Binding-site contacts:
Ligand atom N2 contacts residue THR175 of chain 1.D at 3.9 Å.
Ligand atom C6 contacts residue LYS178 of chain 1.D at 4.4 Å.
Ligand atom C7 contacts residue ASN202 of chain 1.D at 4.0 Å.
Ligand atom C2 contacts residue THR175 of chain 1.D at 4.3 Å.
Ligand atom C8 contacts residue VAL201 of chain 1.D at 4.2 Å (hydrophobic).
Ligand atom C8 contacts residue THR175 of chain 1.D at 4.5 Å.
Ligand atom C1 contacts residue ASN202 of chain 1.D at 1.4 Å.
Ligand atom C1 contacts residue THR175 of chain 1.D at 4.4 Å.
Ligand atom O5 contacts residue LYS178 of chain 1.D at 4.2 Å.
Ligand atom O6 contacts residue LYS178 of chain 1.D at 3.1 Å (salt-bridge).
Ligand atom N2 contacts residue ASN202 of chain 1.D at 2.9 Å (h-bond).
Ligand atom C3 contacts residue ASN202 of chain 1.D at 3.8 Å.
Ligand atom O5 contacts residue ASN202 of chain 1.D at 2.4 Å (h-bond).
Ligand atom O6 contacts residue GLU154 of chain 1.D at 4.3 Å.
Ligand atom C2 contacts residue ASN202 of chain 1.D at 2.5 Å.
Ligand atom C5 contacts residue ASN202 of chain 1.D at 3.7 Å.
Ligand atom C4 contacts residue ASN202 of chain 1.D at 4.3 Å.
Ligand atom C7 contacts residue THR175 of chain 1.D at 4.2 Å.

Sequence of chain 1.D:
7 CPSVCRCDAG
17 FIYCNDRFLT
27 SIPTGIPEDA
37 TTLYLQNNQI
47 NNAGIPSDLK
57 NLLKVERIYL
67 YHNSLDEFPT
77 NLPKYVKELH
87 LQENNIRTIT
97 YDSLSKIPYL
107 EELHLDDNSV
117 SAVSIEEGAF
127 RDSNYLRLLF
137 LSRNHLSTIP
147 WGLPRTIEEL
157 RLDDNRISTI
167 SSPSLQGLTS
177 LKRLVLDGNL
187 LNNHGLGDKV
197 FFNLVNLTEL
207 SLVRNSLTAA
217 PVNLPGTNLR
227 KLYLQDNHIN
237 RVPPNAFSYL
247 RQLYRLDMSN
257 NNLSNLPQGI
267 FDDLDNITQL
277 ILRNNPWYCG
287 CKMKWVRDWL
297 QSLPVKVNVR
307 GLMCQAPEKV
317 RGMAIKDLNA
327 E

The small molecule below binds the protein below.
Small molecule (SMILES): CC(=O)N[C@@H]1[C@@H](O)[C@H](O)[C@@H](CO)O[C@H]1O